Sequence of chain 57.C:
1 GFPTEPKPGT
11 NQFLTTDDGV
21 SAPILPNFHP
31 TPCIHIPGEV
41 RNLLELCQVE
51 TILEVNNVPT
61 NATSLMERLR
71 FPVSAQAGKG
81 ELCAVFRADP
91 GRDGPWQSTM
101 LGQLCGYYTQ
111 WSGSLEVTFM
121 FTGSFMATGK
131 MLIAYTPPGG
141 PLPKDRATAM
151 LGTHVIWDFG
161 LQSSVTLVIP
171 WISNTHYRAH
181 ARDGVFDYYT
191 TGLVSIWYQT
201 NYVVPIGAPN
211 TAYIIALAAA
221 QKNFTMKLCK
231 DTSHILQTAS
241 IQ

Sequence of chain 56.A:
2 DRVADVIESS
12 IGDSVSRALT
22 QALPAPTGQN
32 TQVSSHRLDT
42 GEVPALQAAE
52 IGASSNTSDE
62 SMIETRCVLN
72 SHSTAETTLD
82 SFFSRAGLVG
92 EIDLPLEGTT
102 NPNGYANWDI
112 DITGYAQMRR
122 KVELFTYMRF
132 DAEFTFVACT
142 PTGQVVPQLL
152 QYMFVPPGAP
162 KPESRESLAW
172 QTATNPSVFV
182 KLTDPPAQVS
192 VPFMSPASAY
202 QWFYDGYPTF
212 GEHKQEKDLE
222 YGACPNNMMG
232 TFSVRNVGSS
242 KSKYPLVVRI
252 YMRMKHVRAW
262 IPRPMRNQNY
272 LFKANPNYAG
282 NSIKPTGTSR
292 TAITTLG

Binding-site contacts:
Ligand atom C5B contacts residue ILE113 of chain 56.A at 3.5 Å (hydrophobic).
Ligand atom N3A contacts residue ASP112 of chain 56.A at 2.8 Å (salt-bridge).
Ligand atom N2 contacts residue PHE233 of chain 56.A at 3.8 Å.
Ligand atom C5C contacts residue PHE135 of chain 56.A at 3.5 Å (hydrophobic).
Ligand atom C5B contacts residue ILE111 of chain 56.A at 4.0 Å (hydrophobic).
Ligand atom C7C contacts residue MET230 of chain 56.A at 4.1 Å (hydrophobic).
Ligand atom C4B contacts residue TRP203 of chain 56.A at 3.6 Å (hydrophobic).
Ligand atom C2A contacts residue TRP203 of chain 56.A at 3.6 Å (hydrophobic).
Ligand atom C3C contacts residue PHE135 of chain 56.A at 3.8 Å (hydrophobic).
Ligand atom N3A contacts residue ILE113 of chain 56.A at 3.7 Å.
Ligand atom C6B contacts residue ILE113 of chain 56.A at 4.0 Å (hydrophobic).
Ligand atom C3 contacts residue PHE155 of chain 56.A at 4.0 Å (hydrophobic).
Ligand atom C2B contacts residue TRP203 of chain 56.A at 4.1 Å (hydrophobic).
Ligand atom C6C contacts residue TYR201 of chain 56.A at 4.0 Å (hydrophobic).
Ligand atom C31 contacts residue PRO177 of chain 56.A at 3.9 Å (hydrophobic).
Ligand atom C4A contacts residue ASP112 of chain 56.A at 3.0 Å.
Ligand atom C31 contacts residue ILE24 of chain 56.C at 3.6 Å (hydrophobic).
Ligand atom C4 contacts residue VAL190 of chain 56.A at 3.8 Å (hydrophobic).
Ligand atom C2B contacts residue TYR201 of chain 56.A at 3.4 Å (hydrophobic).
Ligand atom C31 contacts residue VAL179 of chain 56.A at 3.5 Å (hydrophobic).
Ligand atom C5B contacts residue ASP112 of chain 56.A at 3.9 Å.
Ligand atom C2C contacts residue VAL192 of chain 56.A at 3.7 Å (hydrophobic).
Ligand atom O1B contacts residue MET230 of chain 56.A at 4.0 Å.
Ligand atom C5A contacts residue ASN228 of chain 56.A at 4.0 Å.
Ligand atom C5C contacts residue ILE111 of chain 56.A at 3.7 Å (hydrophobic).
Ligand atom C4C contacts residue VAL192 of chain 56.A at 3.5 Å (hydrophobic).
Ligand atom C4C contacts residue PHE135 of chain 56.A at 3.7 Å (hydrophobic).
Ligand atom N2 contacts residue PHE155 of chain 56.A at 3.6 Å.
Ligand atom C4A contacts residue THR114 of chain 56.A at 3.6 Å.
Ligand atom O1 contacts residue PHE233 of chain 56.A at 3.1 Å.
Ligand atom C4B contacts residue ASN228 of chain 56.A at 4.0 Å.
Ligand atom O1A contacts residue ASN228 of chain 56.A at 3.7 Å.
Ligand atom C3B contacts residue ASN228 of chain 56.A at 4.0 Å.
Ligand atom O1 contacts residue PHE155 of chain 56.A at 3.5 Å.
Ligand atom C4 contacts residue ILE24 of chain 56.C at 4.0 Å (hydrophobic).
Ligand atom C5 contacts residue PHE233 of chain 56.A at 3.9 Å (hydrophobic).
Ligand atom C5 contacts residue PHE155 of chain 56.A at 3.9 Å (hydrophobic).
Ligand atom C3B contacts residue TRP203 of chain 56.A at 3.2 Å (hydrophobic).
Ligand atom O1B contacts residue TYR201 of chain 56.A at 3.4 Å.
Ligand atom O1A contacts residue TRP203 of chain 56.A at 3.3 Å.

The small molecule below binds the protein below.
Small molecule (SMILES): Cc1cc(CCCCCCCOc2ccc(C3=NCCO3)cc2)on1

Sequence of chain 56.C:
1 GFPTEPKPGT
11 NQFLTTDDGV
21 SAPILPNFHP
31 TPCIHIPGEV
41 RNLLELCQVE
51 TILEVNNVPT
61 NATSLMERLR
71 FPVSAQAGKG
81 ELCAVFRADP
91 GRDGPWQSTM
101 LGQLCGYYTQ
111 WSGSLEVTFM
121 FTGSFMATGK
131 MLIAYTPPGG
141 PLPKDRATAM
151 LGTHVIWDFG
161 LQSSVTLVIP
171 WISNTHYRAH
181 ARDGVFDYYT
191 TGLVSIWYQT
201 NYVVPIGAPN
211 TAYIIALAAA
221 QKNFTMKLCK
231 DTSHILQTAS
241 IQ